Binding-site contacts:
Ligand atom CE1 contacts residue TYR68 of chain 2.A at 3.8 Å (hydrophobic).
Ligand atom CE1 contacts residue GLN220 of chain 2.A at 3.2 Å.
Ligand atom CZ contacts residue LEU102 of chain 2.A at 4.0 Å (hydrophobic).
Ligand atom CA contacts residue GLN242 of chain 2.A at 3.4 Å.
Ligand atom N contacts residue GLN242 of chain 2.A at 3.1 Å (h-bond).
Ligand atom CG contacts residue GLN220 of chain 2.A at 4.0 Å.
Ligand atom CD1 contacts residue GLY70 of chain 2.A at 3.3 Å.
Ligand atom CD1 contacts residue GLN220 of chain 2.A at 3.3 Å.
Ligand atom OH contacts residue GLN220 of chain 2.A at 3.6 Å.
Ligand atom N contacts residue TYR216 of chain 2.A at 2.9 Å (h-bond).
Ligand atom CD1 contacts residue GLN236 of chain 2.A at 3.9 Å.
Ligand atom OH contacts residue TYR68 of chain 2.A at 3.2 Å (h-bond).
Ligand atom OXT contacts residue GLN242 of chain 2.A at 3.2 Å (h-bond).
Ligand atom CA contacts residue ASP112 of chain 2.A at 3.9 Å.
Ligand atom CD2 contacts residue TYR216 of chain 2.A at 3.6 Å (hydrophobic).
Ligand atom CZ contacts residue GLN220 of chain 2.A at 3.6 Å.
Ligand atom CD2 contacts residue ASP72 of chain 2.A at 3.3 Å.
Ligand atom CB contacts residue ASP72 of chain 2.A at 4.0 Å.
Ligand atom C contacts residue ASP112 of chain 2.A at 3.6 Å.
Ligand atom CB contacts residue GLY70 of chain 2.A at 3.4 Å.
Ligand atom N contacts residue ASP112 of chain 2.A at 3.1 Å (salt-bridge).
Ligand atom OXT contacts residue ASP112 of chain 2.A at 4.0 Å.
Ligand atom CE1 contacts residue GLY70 of chain 2.A at 3.5 Å.
Ligand atom OH contacts residue ASP223 of chain 2.A at 2.9 Å (salt-bridge).
Ligand atom CG contacts residue GLY70 of chain 2.A at 3.5 Å.
Ligand atom CD2 contacts residue THR107 of chain 2.A at 4.0 Å.
Ligand atom CA contacts residue TYR216 of chain 2.A at 3.9 Å (hydrophobic).
Ligand atom O contacts residue TYR216 of chain 2.A at 3.8 Å.
Ligand atom OH contacts residue LEU102 of chain 2.A at 3.2 Å.
Ligand atom CZ contacts residue TYR68 of chain 2.A at 4.0 Å (hydrophobic).
Ligand atom CE1 contacts residue GLN236 of chain 2.A at 3.5 Å.
Ligand atom O contacts residue ASP112 of chain 2.A at 3.7 Å.
Ligand atom CE2 contacts residue ASP223 of chain 2.A at 3.7 Å.
Ligand atom CG contacts residue TYR216 of chain 2.A at 4.0 Å (hydrophobic).
Ligand atom N contacts residue GLN220 of chain 2.A at 3.0 Å (h-bond).
Ligand atom CE2 contacts residue THR107 of chain 2.A at 4.0 Å.
Ligand atom CZ contacts residue ASP223 of chain 2.A at 3.7 Å.
Ligand atom CZ contacts residue GLY70 of chain 2.A at 4.0 Å.
Ligand atom C contacts residue GLN242 of chain 2.A at 3.6 Å.
Ligand atom CB contacts residue TYR216 of chain 2.A at 3.9 Å (hydrophobic).

This small molecule binds to this protein.
Small molecule (SMILES): N[C@@H](Cc1ccc(O)cc1)C(=O)O

Sequence of chain 2.A:
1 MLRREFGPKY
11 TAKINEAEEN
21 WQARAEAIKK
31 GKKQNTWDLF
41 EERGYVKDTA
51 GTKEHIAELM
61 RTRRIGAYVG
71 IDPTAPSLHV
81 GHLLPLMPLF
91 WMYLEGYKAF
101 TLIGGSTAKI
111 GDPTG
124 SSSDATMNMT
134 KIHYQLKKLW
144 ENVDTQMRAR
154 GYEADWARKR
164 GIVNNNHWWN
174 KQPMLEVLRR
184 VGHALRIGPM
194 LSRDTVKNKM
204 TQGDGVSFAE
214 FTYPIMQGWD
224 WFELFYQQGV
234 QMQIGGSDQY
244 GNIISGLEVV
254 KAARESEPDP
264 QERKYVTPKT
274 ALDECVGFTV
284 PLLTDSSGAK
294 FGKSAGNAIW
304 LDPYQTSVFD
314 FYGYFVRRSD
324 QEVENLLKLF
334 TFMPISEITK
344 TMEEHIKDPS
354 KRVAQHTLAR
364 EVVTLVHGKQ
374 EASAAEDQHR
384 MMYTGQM